Sequence of chain 2.A:
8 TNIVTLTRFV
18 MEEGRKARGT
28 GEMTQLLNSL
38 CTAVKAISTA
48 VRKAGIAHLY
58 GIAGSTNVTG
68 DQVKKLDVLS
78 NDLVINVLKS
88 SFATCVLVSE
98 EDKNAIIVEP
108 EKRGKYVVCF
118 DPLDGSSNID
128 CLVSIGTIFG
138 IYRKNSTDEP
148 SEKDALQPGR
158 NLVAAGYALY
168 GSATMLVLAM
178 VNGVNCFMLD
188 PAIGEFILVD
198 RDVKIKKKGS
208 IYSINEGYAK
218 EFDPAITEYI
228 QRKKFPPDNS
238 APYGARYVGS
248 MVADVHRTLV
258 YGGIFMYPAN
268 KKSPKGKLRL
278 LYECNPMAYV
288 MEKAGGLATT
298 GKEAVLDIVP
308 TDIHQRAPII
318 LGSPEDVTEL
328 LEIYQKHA

Sequence of chain 2.B:
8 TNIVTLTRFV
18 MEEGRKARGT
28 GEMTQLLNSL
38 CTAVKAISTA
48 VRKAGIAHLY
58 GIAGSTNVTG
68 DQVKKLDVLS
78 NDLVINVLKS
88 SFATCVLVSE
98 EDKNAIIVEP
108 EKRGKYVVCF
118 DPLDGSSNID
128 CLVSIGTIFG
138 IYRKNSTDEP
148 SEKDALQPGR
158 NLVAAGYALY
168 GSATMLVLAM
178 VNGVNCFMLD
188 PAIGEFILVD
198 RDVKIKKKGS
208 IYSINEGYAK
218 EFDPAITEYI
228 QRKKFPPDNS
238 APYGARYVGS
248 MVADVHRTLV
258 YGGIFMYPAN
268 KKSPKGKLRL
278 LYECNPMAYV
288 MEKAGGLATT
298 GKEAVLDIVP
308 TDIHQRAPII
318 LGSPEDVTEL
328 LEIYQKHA

Binding-site contacts:
Ligand atom C14 contacts residue HIS55 of chain 2.B at 3.4 Å.
Ligand atom C22 contacts residue ALA51 of chain 1.A at 3.3 Å (hydrophobic).
Ligand atom C10 contacts residue ALA51 of chain 1.A at 3.7 Å (hydrophobic).
Ligand atom O3 contacts residue ALA47 of chain 1.A at 3.2 Å.
Ligand atom C24 contacts residue THR46 of chain 1.A at 3.7 Å.
Ligand atom C8 contacts residue ALA51 of chain 1.A at 3.3 Å (hydrophobic).
Ligand atom O2 contacts residue LEU56 of chain 1.A at 3.4 Å.
Ligand atom C18 contacts residue ALA54 of chain 2.B at 3.8 Å (hydrophobic).
Ligand atom C19 contacts residue ASP187 of chain 2.A at 3.5 Å.
Ligand atom O4 contacts residue HIS55 of chain 2.B at 3.5 Å.
Ligand atom C18 contacts residue ASP187 of chain 2.A at 3.7 Å.
Ligand atom C1 contacts residue LEU76 of chain 1.A at 3.7 Å (hydrophobic).
Ligand atom C23 contacts residue GLY52 of chain 2.B at 3.7 Å.
Ligand atom C19 contacts residue ILE190 of chain 2.A at 3.7 Å (hydrophobic).
Ligand atom C32 contacts residue LYS50 of chain 1.A at 3.7 Å.
Ligand atom O2 contacts residue GLY52 of chain 1.A at 3.0 Å (h-bond).
Ligand atom C18 contacts residue HIS55 of chain 2.B at 3.6 Å.
Ligand atom O5 contacts residue ALA189 of chain 2.A at 3.6 Å.
Ligand atom O5 contacts residue GLY52 of chain 2.B at 3.4 Å.
Ligand atom C9 contacts residue ALA51 of chain 1.A at 3.4 Å (hydrophobic).
Ligand atom C17 contacts residue HIS55 of chain 2.B at 3.6 Å.
Ligand atom C31 contacts residue LYS50 of chain 1.A at 3.5 Å.
Ligand atom C30 contacts residue LYS50 of chain 1.A at 3.5 Å.
Ligand atom O2 contacts residue ILE53 of chain 1.A at 3.4 Å.
Ligand atom O5 contacts residue ILE190 of chain 2.A at 3.6 Å.
Ligand atom C6 contacts residue VAL70 of chain 1.A at 3.5 Å (hydrophobic).
Ligand atom C24 contacts residue ALA189 of chain 2.A at 3.5 Å (hydrophobic).
Ligand atom N1 contacts residue ALA51 of chain 1.A at 3.5 Å (h-bond).
Ligand atom C12 contacts residue ALA51 of chain 1.A at 3.8 Å (hydrophobic).
Ligand atom C9 contacts residue GLY52 of chain 1.A at 3.7 Å.
Ligand atom N2 contacts residue ALA51 of chain 1.A at 3.2 Å (h-bond).
Ligand atom C28 contacts residue LEU73 of chain 1.A at 3.6 Å (hydrophobic).
Ligand atom O5 contacts residue ASP187 of chain 2.A at 2.5 Å (salt-bridge).
Ligand atom O1 contacts residue LYS71 of chain 1.A at 2.9 Å (salt-bridge).
Ligand atom C30 contacts residue LEU56 of chain 1.A at 3.7 Å (hydrophobic).
Ligand atom C21 contacts residue ALA43 of chain 1.A at 3.6 Å (hydrophobic).
Ligand atom C11 contacts residue ALA51 of chain 1.A at 3.3 Å (hydrophobic).
Ligand atom O1 contacts residue LEU76 of chain 1.A at 3.5 Å.
Ligand atom C2 contacts residue LEU76 of chain 1.A at 3.8 Å (hydrophobic).
Ligand atom C20 contacts residue ILE190 of chain 2.A at 3.3 Å (hydrophobic).

Sequence of chain 1.A:
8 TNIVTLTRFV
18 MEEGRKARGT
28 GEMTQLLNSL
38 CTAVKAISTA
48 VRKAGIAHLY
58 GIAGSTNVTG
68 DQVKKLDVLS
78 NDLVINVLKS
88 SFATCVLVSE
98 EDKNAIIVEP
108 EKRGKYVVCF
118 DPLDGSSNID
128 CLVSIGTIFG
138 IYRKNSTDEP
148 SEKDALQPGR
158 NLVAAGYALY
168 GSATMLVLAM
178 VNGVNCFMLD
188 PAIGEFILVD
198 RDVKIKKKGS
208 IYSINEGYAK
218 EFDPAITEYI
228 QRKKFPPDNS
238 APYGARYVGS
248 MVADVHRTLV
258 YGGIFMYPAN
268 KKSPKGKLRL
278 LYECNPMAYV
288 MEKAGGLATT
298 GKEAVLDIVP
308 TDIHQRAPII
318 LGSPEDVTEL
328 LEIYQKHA

This protein binds this small molecule.
Small molecule (SMILES): CCC[C@@H](C(=O)NCCc1ccc(O)cc1)[N+]1=C([O-])[C@@H]2Cc3ccccc3CN2C(=O)[C@@H]1Cc1ccc(O)cc1